Binding-site contacts:
Ligand atom O4 contacts residue GLN24 of chain 1.C at 3.5 Å.
Ligand atom N2 contacts residue ASP414 of chain 1.C at 4.2 Å.
Ligand atom C3 contacts residue ASP415 of chain 1.C at 4.4 Å.
Ligand atom O4 contacts residue ASP415 of chain 1.C at 4.0 Å.
Ligand atom C2 contacts residue ARG378 of chain 1.C at 3.9 Å.
Ligand atom O7 contacts residue ASP414 of chain 1.C at 3.1 Å.
Ligand atom O6 contacts residue SER418 of chain 1.C at 4.3 Å.
Ligand atom O5 contacts residue ASP415 of chain 1.C at 4.2 Å.
Ligand atom O3 contacts residue ASN306 of chain 1.C at 3.5 Å (h-bond).
Ligand atom C2 contacts residue GLN24 of chain 1.C at 3.7 Å.
Ligand atom C4 contacts residue ASN306 of chain 1.C at 4.2 Å.
Ligand atom C8 contacts residue ASP307 of chain 1.C at 4.3 Å.
Ligand atom O3 contacts residue ARG378 of chain 1.C at 3.8 Å.
Ligand atom C1 contacts residue ASP415 of chain 1.C at 3.5 Å.
Ligand atom O7 contacts residue ARG378 of chain 1.C at 3.0 Å (salt-bridge).
Ligand atom C5 contacts residue ASN306 of chain 1.C at 3.6 Å.
Ligand atom C7 contacts residue ASN306 of chain 1.C at 4.2 Å.
Ligand atom O7 contacts residue ASP307 of chain 1.C at 4.1 Å.
Ligand atom O7 contacts residue ASP415 of chain 1.C at 4.3 Å.
Ligand atom C4 contacts residue ASP415 of chain 1.C at 4.5 Å.
Ligand atom N2 contacts residue ASN306 of chain 1.C at 3.3 Å (h-bond).
Ligand atom O5 contacts residue ASN306 of chain 1.C at 2.4 Å (h-bond).
Ligand atom O7 contacts residue ASN306 of chain 1.C at 3.8 Å.
Ligand atom C1 contacts residue GLN24 of chain 1.C at 3.4 Å.
Ligand atom C3 contacts residue GLN24 of chain 1.C at 4.3 Å.
Ligand atom C7 contacts residue ARG378 of chain 1.C at 4.0 Å.
Ligand atom C7 contacts residue ASP307 of chain 1.C at 4.2 Å.
Ligand atom N2 contacts residue ASP415 of chain 1.C at 3.7 Å.
Ligand atom C2 contacts residue ASN306 of chain 1.C at 2.5 Å.
Ligand atom C6 contacts residue GLN24 of chain 1.C at 4.4 Å.
Ligand atom C3 contacts residue ARG378 of chain 1.C at 4.1 Å.
Ligand atom O6 contacts residue ASP415 of chain 1.C at 4.4 Å.
Ligand atom C6 contacts residue ASP415 of chain 1.C at 3.8 Å.
Ligand atom C1 contacts residue ASN306 of chain 1.C at 1.4 Å.
Ligand atom C5 contacts residue ASP415 of chain 1.C at 3.8 Å.
Ligand atom C7 contacts residue ASP414 of chain 1.C at 4.2 Å.
Ligand atom N2 contacts residue ARG378 of chain 1.C at 4.4 Å.
Ligand atom C3 contacts residue ASN306 of chain 1.C at 3.7 Å.
Ligand atom C2 contacts residue ASP415 of chain 1.C at 4.3 Å.
Ligand atom C5 contacts residue GLN24 of chain 1.C at 4.4 Å.

Sequence of chain 1.C:
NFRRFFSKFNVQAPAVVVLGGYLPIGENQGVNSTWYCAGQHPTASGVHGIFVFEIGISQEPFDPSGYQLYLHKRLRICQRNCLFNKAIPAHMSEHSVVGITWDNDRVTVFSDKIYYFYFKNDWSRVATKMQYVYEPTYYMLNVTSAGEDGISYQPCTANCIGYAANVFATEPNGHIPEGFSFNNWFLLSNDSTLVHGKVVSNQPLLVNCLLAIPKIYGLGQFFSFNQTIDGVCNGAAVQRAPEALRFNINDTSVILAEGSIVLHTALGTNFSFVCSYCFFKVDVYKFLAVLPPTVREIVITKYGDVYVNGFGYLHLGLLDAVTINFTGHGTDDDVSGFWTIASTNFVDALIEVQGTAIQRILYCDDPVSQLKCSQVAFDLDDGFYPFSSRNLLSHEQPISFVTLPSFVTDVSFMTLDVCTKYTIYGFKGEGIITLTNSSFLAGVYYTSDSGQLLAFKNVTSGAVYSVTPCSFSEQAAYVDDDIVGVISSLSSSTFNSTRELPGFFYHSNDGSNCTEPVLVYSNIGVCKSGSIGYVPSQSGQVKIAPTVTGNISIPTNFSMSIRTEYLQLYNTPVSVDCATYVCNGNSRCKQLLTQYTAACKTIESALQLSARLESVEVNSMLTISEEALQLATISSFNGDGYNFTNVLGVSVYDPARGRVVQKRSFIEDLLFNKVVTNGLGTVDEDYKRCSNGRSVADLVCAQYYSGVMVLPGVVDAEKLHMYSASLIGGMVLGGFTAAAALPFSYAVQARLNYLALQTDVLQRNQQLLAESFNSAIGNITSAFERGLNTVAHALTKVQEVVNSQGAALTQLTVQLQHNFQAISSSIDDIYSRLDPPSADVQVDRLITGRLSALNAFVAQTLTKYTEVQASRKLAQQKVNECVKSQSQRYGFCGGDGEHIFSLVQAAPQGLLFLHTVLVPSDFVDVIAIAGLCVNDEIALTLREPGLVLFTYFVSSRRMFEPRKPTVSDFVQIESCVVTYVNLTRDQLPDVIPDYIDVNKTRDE

The protein below binds the small molecule below.
Small molecule (SMILES): CC(=O)N[C@H]1[C@H](O[C@H]2[C@H](O)[C@@H](NC(C)=O)CO[C@@H]2CO)O[C@H](CO)[C@@H](O[C@@H]2O[C@H](CO)[C@@H](O)[C@H](O)[C@@H]2O)[C@@H]1O